A small-molecule ligand and the protein it binds are described below.
Small molecule (SMILES): C=CC1=C(C)/C(=C/c2[nH]c(/C=C3\N=C(/C=C4\NC(=O)C(C)=C4C=C)C(C)=C3CCC(=O)O)c(CCC(=O)O)c2C)NC1=O

Binding-site contacts:
Ligand atom CMB contacts residue ILE88 of chain 6.B at 3.7 Å (hydrophobic).
Ligand atom O2A contacts residue ARG84 of chain 6.B at 2.7 Å (salt-bridge).
Ligand atom C4B contacts residue ILE88 of chain 6.B at 3.6 Å (hydrophobic).
Ligand atom CBB contacts residue ARG108 of chain 6.B at 3.0 Å.
Ligand atom CHD contacts residue CYS82 of chain 6.B at 3.7 Å (hydrophobic).
Ligand atom CHA contacts residue ARG84 of chain 6.B at 3.2 Å.
Ligand atom CAA contacts residue LEU120 of chain 6.B at 3.6 Å (hydrophobic).
Ligand atom CHD contacts residue VAL122 of chain 6.B at 3.7 Å (hydrophobic).
Ligand atom ND contacts residue ASP85 of chain 6.B at 2.8 Å (salt-bridge).
Ligand atom C1C contacts residue MEN72 of chain 6.B at 3.4 Å.
Ligand atom C3D contacts residue ALA81 of chain 6.B at 3.5 Å (hydrophobic).
Ligand atom CMA contacts residue THR116 of chain 6.B at 3.7 Å.
Ligand atom O2D contacts residue MEN72 of chain 6.B at 3.6 Å.
Ligand atom C2A contacts residue LEU120 of chain 6.B at 3.7 Å (hydrophobic).
Ligand atom CGA contacts residue ARG84 of chain 6.B at 3.7 Å.
Ligand atom CBC contacts residue CYS82 of chain 6.B at 2.9 Å (hydrophobic).
Ligand atom CBD contacts residue MEN72 of chain 6.B at 3.7 Å.
Ligand atom NA contacts residue ARG84 of chain 6.B at 3.0 Å (salt-bridge).
Ligand atom C1D contacts residue ASP85 of chain 6.B at 3.7 Å.
Ligand atom C4C contacts residue CYS82 of chain 6.B at 3.1 Å (hydrophobic).
Ligand atom CMD contacts residue MEN72 of chain 6.B at 3.1 Å.
Ligand atom CMB contacts residue CYS109 of chain 6.B at 3.7 Å (hydrophobic).
Ligand atom CHD contacts residue ASP85 of chain 6.B at 3.7 Å.
Ligand atom NA contacts residue ASP85 of chain 6.B at 2.8 Å (salt-bridge).
Ligand atom NC contacts residue MEN72 of chain 6.B at 2.9 Å (h-bond).
Ligand atom OC contacts residue LEU66 of chain 6.B at 3.6 Å.
Ligand atom OC contacts residue MEN72 of chain 6.B at 3.3 Å.
Ligand atom C1C contacts residue PRO123 of chain 6.B at 3.6 Å (hydrophobic).
Ligand atom CHB contacts residue LEU113 of chain 6.B at 3.6 Å (hydrophobic).
Ligand atom C1A contacts residue ARG84 of chain 6.B at 3.0 Å.
Ligand atom CMC contacts residue SER126 of chain 6.B at 3.5 Å.
Ligand atom O1D contacts residue ARG77 of chain 6.B at 2.7 Å (salt-bridge).
Ligand atom C2C contacts residue CYS82 of chain 6.B at 3.4 Å (hydrophobic).
Ligand atom CAB contacts residue ILE88 of chain 6.B at 3.5 Å (hydrophobic).
Ligand atom CAC contacts residue CYS82 of chain 6.B at 2.4 Å (hydrophobic).
Ligand atom C3C contacts residue CYS82 of chain 6.B at 3.0 Å (hydrophobic).
Ligand atom CBB contacts residue TYR92 of chain 6.B at 3.7 Å (hydrophobic).
Ligand atom CMD contacts residue ARG78 of chain 6.B at 3.4 Å.
Ligand atom C4A contacts residue ASP85 of chain 6.B at 3.7 Å.
Ligand atom OC contacts residue ALA73 of chain 6.B at 3.5 Å (h-bond).

Sequence of chain 6.B:
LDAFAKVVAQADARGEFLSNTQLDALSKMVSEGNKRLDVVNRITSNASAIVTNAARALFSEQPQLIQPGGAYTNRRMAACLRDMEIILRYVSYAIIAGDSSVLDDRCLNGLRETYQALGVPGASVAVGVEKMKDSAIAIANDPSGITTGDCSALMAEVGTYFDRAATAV